The small molecule below binds the protein below.
Small molecule (SMILES): CC(=O)c1ccccc1

Sequence of chain 1.A:
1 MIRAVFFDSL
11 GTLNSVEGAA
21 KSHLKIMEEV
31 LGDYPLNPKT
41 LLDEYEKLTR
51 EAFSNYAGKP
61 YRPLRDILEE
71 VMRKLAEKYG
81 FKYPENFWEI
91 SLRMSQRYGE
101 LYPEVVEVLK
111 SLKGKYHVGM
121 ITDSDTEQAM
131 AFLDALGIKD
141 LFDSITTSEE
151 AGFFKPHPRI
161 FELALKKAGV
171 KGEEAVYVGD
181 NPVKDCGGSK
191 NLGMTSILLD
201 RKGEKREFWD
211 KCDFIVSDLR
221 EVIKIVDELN

Binding-site contacts:
Ligand atom C6 contacts residue SER95 of chain 1.A at 3.1 Å.
Ligand atom C4 contacts residue TRP88 of chain 1.A at 3.6 Å (hydrophobic).
Ligand atom C7 contacts residue HIS23 of chain 1.A at 2.5 Å.
Ligand atom C5 contacts residue GLN128 of chain 1.A at 3.7 Å.
Ligand atom C7 contacts residue SER95 of chain 1.A at 3.8 Å.
Ligand atom C7 contacts residue ILE26 of chain 1.A at 4.5 Å (hydrophobic).
Ligand atom C8 contacts residue TYR45 of chain 1.A at 3.9 Å (hydrophobic).
Ligand atom C3 contacts residue TRP88 of chain 1.A at 3.5 Å (hydrophobic).
Ligand atom C6 contacts residue SER91 of chain 1.A at 3.9 Å.
Ligand atom C5 contacts residue SER95 of chain 1.A at 3.9 Å.
Ligand atom C4 contacts residue GLN128 of chain 1.A at 4.5 Å.
Ligand atom C1 contacts residue SER91 of chain 1.A at 3.9 Å.
Ligand atom C2 contacts residue LEU68 of chain 1.A at 3.8 Å (hydrophobic).
Ligand atom O1 contacts residue HIS23 of chain 1.A at 2.8 Å (h-bond).
Ligand atom C1 contacts residue SER95 of chain 1.A at 3.8 Å.
Ligand atom C3 contacts residue SER91 of chain 1.A at 3.5 Å.
Ligand atom C2 contacts residue SER91 of chain 1.A at 3.7 Å.
Ligand atom C2 contacts residue TYR45 of chain 1.A at 4.4 Å (hydrophobic).
Ligand atom O1 contacts residue ILE26 of chain 1.A at 4.4 Å.
Ligand atom C2 contacts residue HIS23 of chain 1.A at 4.4 Å.
Ligand atom C6 contacts residue GLN128 of chain 1.A at 4.3 Å.
Ligand atom C8 contacts residue HIS23 of chain 1.A at 1.4 Å.
Ligand atom C4 contacts residue LEU92 of chain 1.A at 3.6 Å (hydrophobic).
Ligand atom C3 contacts residue LEU68 of chain 1.A at 3.7 Å (hydrophobic).
Ligand atom C5 contacts residue SER91 of chain 1.A at 3.9 Å.
Ligand atom C4 contacts residue SER91 of chain 1.A at 3.7 Å.
Ligand atom C1 contacts residue HIS23 of chain 1.A at 3.9 Å.
Ligand atom O1 contacts residue SER95 of chain 1.A at 3.1 Å (h-bond).
Ligand atom C5 contacts residue LEU92 of chain 1.A at 3.7 Å (hydrophobic).